Sequence of chain 1.B:
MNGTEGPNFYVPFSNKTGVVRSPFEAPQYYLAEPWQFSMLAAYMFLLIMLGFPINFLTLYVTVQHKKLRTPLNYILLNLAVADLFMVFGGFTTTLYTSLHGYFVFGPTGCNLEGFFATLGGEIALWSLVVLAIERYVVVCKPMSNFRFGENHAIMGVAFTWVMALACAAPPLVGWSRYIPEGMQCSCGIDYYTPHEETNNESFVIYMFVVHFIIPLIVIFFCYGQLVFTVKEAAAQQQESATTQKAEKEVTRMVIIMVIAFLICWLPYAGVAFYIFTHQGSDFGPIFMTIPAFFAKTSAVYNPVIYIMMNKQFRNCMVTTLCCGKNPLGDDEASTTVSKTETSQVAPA

The small molecule below binds the protein below.
Small molecule (SMILES): CC(=O)N[C@H]1[C@H](O[C@H]2[C@H](O)[C@@H](NC(C)=O)CO[C@@H]2CO)O[C@H](CO)[C@@H](O[C@@H]2O[C@H](CO)[C@@H](O)[C@H](O[C@H]3O[C@H](CO)[C@@H](O)[C@H](O)[C@@H]3O)[C@@H]2O)[C@@H]1O

Binding-site contacts:
Ligand atom O7 contacts residue THR5 of chain 1.B at 4.1 Å.
Ligand atom C4 contacts residue GLY19 of chain 1.B at 4.5 Å.
Ligand atom C1 contacts residue VAL21 of chain 1.B at 3.6 Å (hydrophobic).
Ligand atom C5 contacts residue GLY19 of chain 1.B at 3.4 Å.
Ligand atom C8 contacts residue THR5 of chain 1.B at 3.5 Å.
Ligand atom C7 contacts residue ASN16 of chain 1.B at 3.6 Å.
Ligand atom O5 contacts residue GLY19 of chain 1.B at 3.3 Å.
Ligand atom N2 contacts residue VAL21 of chain 1.B at 2.6 Å (h-bond).
Ligand atom C6 contacts residue ARG22 of chain 1.B at 2.9 Å.
Ligand atom O6 contacts residue ARG22 of chain 1.B at 2.8 Å (salt-bridge).
Ligand atom C1 contacts residue ASN16 of chain 1.B at 1.4 Å.
Ligand atom C2 contacts residue ASN16 of chain 1.B at 2.5 Å.
Ligand atom C6 contacts residue GLY19 of chain 1.B at 3.8 Å.
Ligand atom C1 contacts residue GLY19 of chain 1.B at 3.8 Å.
Ligand atom C7 contacts residue VAL21 of chain 1.B at 3.5 Å (hydrophobic).
Ligand atom O7 contacts residue VAL21 of chain 1.B at 3.5 Å (h-bond).
Ligand atom C4 contacts residue ASN16 of chain 1.B at 4.2 Å.
Ligand atom O7 contacts residue SER23 of chain 1.B at 4.1 Å.
Ligand atom C7 contacts residue THR5 of chain 1.B at 3.9 Å.
Ligand atom C5 contacts residue ASN16 of chain 1.B at 3.7 Å.
Ligand atom C8 contacts residue ASN16 of chain 1.B at 3.6 Å.
Ligand atom N2 contacts residue ASN16 of chain 1.B at 2.9 Å (h-bond).
Ligand atom C2 contacts residue VAL21 of chain 1.B at 3.5 Å (hydrophobic).
Ligand atom O5 contacts residue ARG22 of chain 1.B at 3.8 Å.
Ligand atom C5 contacts residue ARG22 of chain 1.B at 3.9 Å.
Ligand atom O5 contacts residue ASN16 of chain 1.B at 2.4 Å (h-bond).
Ligand atom C3 contacts residue VAL21 of chain 1.B at 3.9 Å (hydrophobic).
Ligand atom O7 contacts residue ARG22 of chain 1.B at 4.0 Å.
Ligand atom N2 contacts residue ARG22 of chain 1.B at 4.4 Å.
Ligand atom O7 contacts residue PHE10 of chain 1.B at 3.9 Å.
Ligand atom C3 contacts residue ASN16 of chain 1.B at 3.8 Å.